This small molecule binds to this protein.
Small molecule (SMILES): CC(=O)N[C@@H]1[C@@H](O)[C@H](O)[C@@H](CO)O[C@H]1O

Binding-site contacts:
Ligand atom C8 contacts residue SER125 of chain 1.J at 3.9 Å.
Ligand atom C8 contacts residue LYS122 of chain 1.J at 3.4 Å.
Ligand atom O5 contacts residue ASN126 of chain 1.J at 2.4 Å (h-bond).
Ligand atom C7 contacts residue TYR127 of chain 1.J at 4.5 Å (hydrophobic).
Ligand atom C8 contacts residue ASN126 of chain 1.J at 3.9 Å.
Ligand atom O7 contacts residue ASN126 of chain 1.J at 3.7 Å.
Ligand atom C8 contacts residue TYR127 of chain 1.J at 4.1 Å (hydrophobic).
Ligand atom C4 contacts residue ASN126 of chain 1.J at 4.1 Å.
Ligand atom C1 contacts residue ASN126 of chain 1.J at 1.4 Å.
Ligand atom N2 contacts residue SER125 of chain 1.J at 4.2 Å.
Ligand atom C3 contacts residue ASN126 of chain 1.J at 3.7 Å.
Ligand atom C8 contacts residue GLU123 of chain 1.J at 3.1 Å.
Ligand atom O7 contacts residue TYR127 of chain 1.J at 3.7 Å.
Ligand atom C2 contacts residue ASN126 of chain 1.J at 2.4 Å.
Ligand atom C7 contacts residue GLU123 of chain 1.J at 4.4 Å.
Ligand atom N2 contacts residue ASN126 of chain 1.J at 2.8 Å (h-bond).
Ligand atom C8 contacts residue ILE124 of chain 1.J at 4.2 Å (hydrophobic).
Ligand atom C7 contacts residue ASN126 of chain 1.J at 3.3 Å.
Ligand atom C5 contacts residue ASN126 of chain 1.J at 3.7 Å.

Sequence of chain 1.J:
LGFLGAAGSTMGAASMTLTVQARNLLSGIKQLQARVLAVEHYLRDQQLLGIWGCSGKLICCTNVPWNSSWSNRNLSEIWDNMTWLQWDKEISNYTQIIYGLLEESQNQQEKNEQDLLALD